Binding-site contacts:
Ligand atom O7 contacts residue ASN788 of chain 1.A at 3.3 Å (h-bond).
Ligand atom C7 contacts residue ASN788 of chain 1.A at 3.2 Å.
Ligand atom C2 contacts residue ASN788 of chain 1.A at 2.5 Å.
Ligand atom C3 contacts residue ASN788 of chain 1.A at 3.8 Å.
Ligand atom C8 contacts residue ASN788 of chain 1.A at 3.7 Å.
Ligand atom C5 contacts residue ASN788 of chain 1.A at 3.6 Å.
Ligand atom N2 contacts residue LYS1003 of chain 1.A at 4.5 Å.
Ligand atom O5 contacts residue ASN788 of chain 1.A at 2.3 Å (h-bond).
Ligand atom O6 contacts residue ASN788 of chain 1.A at 4.4 Å.
Ligand atom C4 contacts residue ASN788 of chain 1.A at 4.2 Å.
Ligand atom N2 contacts residue ASN788 of chain 1.A at 3.0 Å (h-bond).
Ligand atom C1 contacts residue ASN788 of chain 1.A at 1.4 Å.

Sequence of chain 1.A:
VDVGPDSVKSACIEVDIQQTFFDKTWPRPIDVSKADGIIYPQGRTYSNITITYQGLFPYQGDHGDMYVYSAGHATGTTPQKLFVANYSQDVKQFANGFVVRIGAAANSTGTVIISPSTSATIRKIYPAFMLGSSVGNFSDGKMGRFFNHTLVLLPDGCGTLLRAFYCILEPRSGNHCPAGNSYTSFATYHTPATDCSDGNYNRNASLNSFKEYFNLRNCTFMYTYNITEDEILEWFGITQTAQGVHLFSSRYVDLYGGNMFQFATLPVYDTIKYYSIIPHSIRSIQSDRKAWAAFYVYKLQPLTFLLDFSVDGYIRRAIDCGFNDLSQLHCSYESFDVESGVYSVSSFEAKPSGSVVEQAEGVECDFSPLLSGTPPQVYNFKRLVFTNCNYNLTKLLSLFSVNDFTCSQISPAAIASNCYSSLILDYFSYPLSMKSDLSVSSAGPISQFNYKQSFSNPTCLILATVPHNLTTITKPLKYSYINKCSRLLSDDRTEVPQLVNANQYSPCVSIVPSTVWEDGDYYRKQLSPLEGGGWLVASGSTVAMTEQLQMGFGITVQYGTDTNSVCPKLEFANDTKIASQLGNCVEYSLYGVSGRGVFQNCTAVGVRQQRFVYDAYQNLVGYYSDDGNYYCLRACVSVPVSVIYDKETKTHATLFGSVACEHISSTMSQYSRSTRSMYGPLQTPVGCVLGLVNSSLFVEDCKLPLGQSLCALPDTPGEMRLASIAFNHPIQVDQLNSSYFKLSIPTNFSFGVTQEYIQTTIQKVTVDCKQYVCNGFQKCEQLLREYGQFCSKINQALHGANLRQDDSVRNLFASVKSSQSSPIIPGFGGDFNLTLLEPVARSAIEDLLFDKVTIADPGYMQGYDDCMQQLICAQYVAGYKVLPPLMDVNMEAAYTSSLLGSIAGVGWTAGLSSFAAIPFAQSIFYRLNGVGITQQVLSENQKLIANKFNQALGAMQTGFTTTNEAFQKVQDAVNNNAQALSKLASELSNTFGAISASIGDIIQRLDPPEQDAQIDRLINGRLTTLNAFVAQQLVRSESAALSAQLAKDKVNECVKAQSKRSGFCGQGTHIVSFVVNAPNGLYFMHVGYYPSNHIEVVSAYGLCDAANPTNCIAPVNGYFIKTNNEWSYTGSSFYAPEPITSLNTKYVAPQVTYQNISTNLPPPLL

This small molecule binds to this protein.
Small molecule (SMILES): CC(=O)N[C@@H]1[C@@H](O)[C@H](O)[C@@H](CO)O[C@H]1O